Binding-site contacts:
Ligand atom FAA contacts residue SER27 of chain 2.A at 3.5 Å.
Ligand atom CAJ contacts residue LEU81 of chain 2.A at 4.2 Å (hydrophobic).
Ligand atom FAE contacts residue LEU24 of chain 2.A at 3.1 Å.
Ligand atom CAJ contacts residue ICF1 of chain 23.I at 1.1 Å.
Ligand atom FAC contacts residue ICF1 of chain 23.I at 1.4 Å.
Ligand atom CLAF contacts residue ICF1 of chain 23.I at 1.3 Å.
Ligand atom CAI contacts residue LEU81 of chain 23.A at 4.4 Å (hydrophobic).
Ligand atom FAD contacts residue ICF1 of chain 23.I at 1.6 Å.
Ligand atom FAE contacts residue TYR28 of chain 23.A at 3.9 Å.
Ligand atom CAH contacts residue LEU24 of chain 2.A at 4.3 Å (hydrophobic).
Ligand atom FAA contacts residue ICF1 of chain 23.I at 1.5 Å.
Ligand atom FAC contacts residue SER27 of chain 23.A at 4.2 Å.
Ligand atom CLAF contacts residue TYR28 of chain 23.A at 4.2 Å.
Ligand atom CAJ contacts residue TYR28 of chain 23.A at 4.1 Å (hydrophobic).
Ligand atom FAB contacts residue ICF1 of chain 23.I at 1.3 Å.
Ligand atom CAI contacts residue ICF1 of chain 23.I at 0.9 Å.
Ligand atom FAD contacts residue LEU24 of chain 2.A at 3.4 Å.
Ligand atom FAC contacts residue TYR28 of chain 23.A at 3.2 Å.
Ligand atom CLAF contacts residue SER27 of chain 23.A at 3.5 Å.
Ligand atom FAB contacts residue LEU24 of chain 2.A at 3.0 Å.
Ligand atom FAD contacts residue LEU31 of chain 23.A at 4.2 Å.
Ligand atom CAI contacts residue LEU81 of chain 2.A at 4.3 Å (hydrophobic).
Ligand atom FAE contacts residue LEU81 of chain 2.A at 3.2 Å.
Ligand atom FAB contacts residue TYR28 of chain 2.A at 3.6 Å.
Ligand atom CAH contacts residue SER27 of chain 2.A at 4.3 Å.
Ligand atom CAH contacts residue TYR28 of chain 2.A at 4.3 Å (hydrophobic).
Ligand atom FAB contacts residue LEU81 of chain 2.A at 4.0 Å.
Ligand atom FAB contacts residue SER27 of chain 2.A at 4.1 Å.
Ligand atom FAE contacts residue ICF1 of chain 23.I at 2.3 Å.
Ligand atom FAA contacts residue TYR28 of chain 2.A at 3.8 Å.
Ligand atom CAH contacts residue ICF1 of chain 23.I at 1.1 Å.
Ligand atom FAC contacts residue LEU24 of chain 23.A at 4.4 Å.
Ligand atom CAJ contacts residue LEU24 of chain 2.A at 3.8 Å (hydrophobic).
Ligand atom OAG contacts residue ICF1 of chain 23.I at 0.9 Å.
Ligand atom FAC contacts residue LEU31 of chain 23.A at 4.4 Å.
Ligand atom CLAF contacts residue LEU24 of chain 23.A at 3.4 Å.

Sequence of chain 23.A:
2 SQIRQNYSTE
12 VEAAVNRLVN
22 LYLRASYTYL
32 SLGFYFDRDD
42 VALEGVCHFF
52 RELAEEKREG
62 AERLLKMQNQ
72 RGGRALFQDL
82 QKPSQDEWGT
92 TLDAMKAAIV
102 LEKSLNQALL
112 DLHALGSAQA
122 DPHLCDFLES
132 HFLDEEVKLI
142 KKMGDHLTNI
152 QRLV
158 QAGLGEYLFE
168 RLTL

Sequence of chain 2.A:
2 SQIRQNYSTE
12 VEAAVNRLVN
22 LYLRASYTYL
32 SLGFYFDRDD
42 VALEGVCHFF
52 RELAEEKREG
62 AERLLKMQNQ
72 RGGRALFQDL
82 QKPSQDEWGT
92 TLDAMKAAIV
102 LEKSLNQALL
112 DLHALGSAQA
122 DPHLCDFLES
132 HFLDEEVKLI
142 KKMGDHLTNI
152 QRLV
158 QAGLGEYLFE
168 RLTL

A small-molecule ligand and the protein it binds are described below.
Small molecule (SMILES): FC(F)O[C@@H](Cl)C(F)(F)F